This small molecule binds to this protein.
Small molecule (SMILES): CO[C@H]1CNC[C@@H](OCC2CCC(F)(F)CC2)[C@@H]1Nc1ncc(-c2cncc(C)c2)c2cc(C)c(=O)[nH]c12

Binding-site contacts:
Ligand atom N51 contacts residue LEU51 of chain 1.A at 3.8 Å.
Ligand atom C73 contacts residue ASN99 of chain 1.A at 3.8 Å.
Ligand atom N41 contacts residue ASN99 of chain 1.A at 3.0 Å (h-bond).
Ligand atom N71 contacts residue ASN99 of chain 1.A at 3.0 Å (h-bond).
Ligand atom C59 contacts residue PRO41 of chain 1.A at 3.8 Å (hydrophobic).
Ligand atom C65 contacts residue PRO41 of chain 1.A at 3.9 Å (hydrophobic).
Ligand atom C48 contacts residue LEU51 of chain 1.A at 3.7 Å (hydrophobic).
Ligand atom C08 contacts residue ASN99 of chain 1.A at 3.3 Å.
Ligand atom C13 contacts residue ASN99 of chain 1.A at 3.7 Å.
Ligand atom N51 contacts residue PRO41 of chain 1.A at 3.8 Å.
Ligand atom C08 contacts residue ASP103 of chain 1.A at 3.5 Å.
Ligand atom N41 contacts residue TYR98 of chain 1.A at 3.9 Å.
Ligand atom O05 contacts residue LEU53 of chain 1.A at 3.4 Å.
Ligand atom C33 contacts residue LEU51 of chain 1.A at 3.8 Å (hydrophobic).
Ligand atom C33 contacts residue LEU53 of chain 1.A at 3.9 Å (hydrophobic).
Ligand atom O70 contacts residue ASN99 of chain 1.A at 2.7 Å (h-bond).
Ligand atom C06 contacts residue TYR98 of chain 1.A at 3.9 Å (hydrophobic).
Ligand atom C43 contacts residue ASN99 of chain 1.A at 3.7 Å.
Ligand atom C06 contacts residue ASN99 of chain 1.A at 3.9 Å.
Ligand atom C65 contacts residue PHE42 of chain 1.A at 3.8 Å (hydrophobic).
Ligand atom C43 contacts residue LEU53 of chain 1.A at 3.7 Å (hydrophobic).
Ligand atom C39 contacts residue LEU53 of chain 1.A at 4.0 Å (hydrophobic).
Ligand atom C69 contacts residue ASN99 of chain 1.A at 3.4 Å.
Ligand atom C49 contacts residue LEU51 of chain 1.A at 3.2 Å (hydrophobic).
Ligand atom C55 contacts residue TRP40 of chain 1.A at 3.2 Å (hydrophobic).
Ligand atom C13 contacts residue ASP103 of chain 1.A at 3.1 Å.
Ligand atom F31 contacts residue LEU51 of chain 1.A at 2.9 Å.
Ligand atom C54 contacts residue PRO41 of chain 1.A at 3.8 Å (hydrophobic).
Ligand atom N41 contacts residue LEU53 of chain 1.A at 3.9 Å.
Ligand atom C39 contacts residue ASN99 of chain 1.A at 3.8 Å.
Ligand atom C06 contacts residue LEU53 of chain 1.A at 3.6 Å (hydrophobic).
Ligand atom C65 contacts residue VAL46 of chain 1.A at 3.6 Å (hydrophobic).
Ligand atom C64 contacts residue VAL46 of chain 1.A at 3.8 Å (hydrophobic).
Ligand atom N44 contacts residue LEU53 of chain 1.A at 3.7 Å.
Ligand atom N11 contacts residue ASP103 of chain 1.A at 2.8 Å (salt-bridge).
Ligand atom C01 contacts residue LEU53 of chain 1.A at 3.5 Å (hydrophobic).
Ligand atom C30 contacts residue LEU51 of chain 1.A at 3.9 Å (hydrophobic).
Ligand atom C48 contacts residue PRO41 of chain 1.A at 3.9 Å (hydrophobic).
Ligand atom C47 contacts residue LEU51 of chain 1.A at 3.9 Å (hydrophobic).
Ligand atom C52 contacts residue PRO41 of chain 1.A at 3.6 Å (hydrophobic).

Sequence of chain 1.A:
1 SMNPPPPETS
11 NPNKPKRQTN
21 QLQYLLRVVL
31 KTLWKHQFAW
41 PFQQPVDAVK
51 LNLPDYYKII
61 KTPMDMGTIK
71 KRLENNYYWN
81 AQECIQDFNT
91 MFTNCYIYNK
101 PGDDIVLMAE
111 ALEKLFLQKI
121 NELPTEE